This small molecule binds to this protein.
Small molecule (SMILES): CC(=O)N[C@H]1[C@H](O[C@H]2[C@H](O)[C@@H](NC(C)=O)CO[C@@H]2CO)O[C@H](CO)[C@@H](O)[C@@H]1O

Binding-site contacts:
Ligand atom C6 contacts residue PRO240 of chain 1.E at 3.7 Å (hydrophobic).
Ligand atom O6 contacts residue ASP239 of chain 1.E at 3.2 Å.
Ligand atom O5 contacts residue ASN200 of chain 1.E at 2.5 Å (h-bond).
Ligand atom C8 contacts residue ASN200 of chain 1.E at 4.3 Å.
Ligand atom C8 contacts residue ILE312 of chain 1.E at 3.7 Å (hydrophobic).
Ligand atom C5 contacts residue ASN200 of chain 1.E at 3.7 Å.
Ligand atom C3 contacts residue ASN200 of chain 1.E at 3.8 Å.
Ligand atom C6 contacts residue ASP239 of chain 1.E at 3.9 Å.
Ligand atom C1 contacts residue ASN200 of chain 1.E at 1.4 Å.
Ligand atom O5 contacts residue PRO240 of chain 1.E at 4.1 Å.
Ligand atom O7 contacts residue ASN200 of chain 1.E at 3.3 Å (h-bond).
Ligand atom N2 contacts residue ASN200 of chain 1.E at 2.8 Å (h-bond).
Ligand atom C6 contacts residue ILE238 of chain 1.E at 3.7 Å (hydrophobic).
Ligand atom C2 contacts residue ASN200 of chain 1.E at 2.5 Å.
Ligand atom C4 contacts residue ASN200 of chain 1.E at 4.3 Å.
Ligand atom O6 contacts residue ILE238 of chain 1.E at 2.5 Å (h-bond).
Ligand atom O6 contacts residue TRP65 of chain 1.E at 4.2 Å.
Ligand atom C7 contacts residue ASN200 of chain 1.E at 3.2 Å.
Ligand atom O6 contacts residue PRO240 of chain 1.E at 3.3 Å (h-bond).

Sequence of chain 1.E:
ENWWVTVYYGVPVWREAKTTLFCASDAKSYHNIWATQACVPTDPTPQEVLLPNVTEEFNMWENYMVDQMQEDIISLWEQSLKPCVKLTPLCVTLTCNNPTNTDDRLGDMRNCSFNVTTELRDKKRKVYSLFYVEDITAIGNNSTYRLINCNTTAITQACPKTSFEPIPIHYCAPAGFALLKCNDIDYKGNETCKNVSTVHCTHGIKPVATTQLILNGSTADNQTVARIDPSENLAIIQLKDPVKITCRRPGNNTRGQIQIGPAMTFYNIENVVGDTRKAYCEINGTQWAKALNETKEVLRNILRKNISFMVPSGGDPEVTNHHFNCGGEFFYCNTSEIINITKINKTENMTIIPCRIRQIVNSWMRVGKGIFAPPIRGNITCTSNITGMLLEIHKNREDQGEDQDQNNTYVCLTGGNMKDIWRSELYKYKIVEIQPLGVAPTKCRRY